Sequence of chain 1.B:
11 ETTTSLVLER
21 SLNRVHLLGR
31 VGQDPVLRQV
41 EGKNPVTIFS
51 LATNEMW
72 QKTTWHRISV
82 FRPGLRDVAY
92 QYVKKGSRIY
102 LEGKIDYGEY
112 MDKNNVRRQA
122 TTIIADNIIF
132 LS

A protein and the small-molecule ligand that binds it are described below.
Small molecule (SMILES): N[C@@H](CO)C(=O)N[C@@H](CO)C(=O)N[C@@H](CO)C(=O)N[C@H](C=O)CO

Binding-site contacts:
Ligand atom OG contacts residue VAL70 of chain 1.A at 4.4 Å.
Ligand atom O contacts residue SER71 of chain 1.A at 3.1 Å.
Ligand atom O contacts residue GLN72 of chain 1.A at 2.8 Å (h-bond).
Ligand atom OG contacts residue SER71 of chain 1.A at 4.0 Å.
Ligand atom N contacts residue SER71 of chain 1.A at 4.4 Å.
Ligand atom OG contacts residue ASP69 of chain 1.A at 4.4 Å.
Ligand atom CB contacts residue GLU11 of chain 1.B at 4.3 Å.
Ligand atom CB contacts residue SER71 of chain 1.A at 3.4 Å.
Ligand atom N contacts residue VAL70 of chain 1.A at 2.9 Å (h-bond).
Ligand atom N contacts residue ASP69 of chain 1.A at 3.0 Å (salt-bridge).
Ligand atom N contacts residue GLN72 of chain 1.A at 3.0 Å (h-bond).
Ligand atom OG contacts residue GLU11 of chain 1.B at 4.5 Å.
Ligand atom O contacts residue ASP69 of chain 1.A at 4.2 Å.
Ligand atom C contacts residue GLN72 of chain 1.A at 3.6 Å.
Ligand atom CA contacts residue VAL70 of chain 1.A at 3.5 Å (hydrophobic).
Ligand atom CA contacts residue ASP69 of chain 1.A at 4.2 Å.
Ligand atom OG contacts residue GLN72 of chain 1.A at 4.3 Å.
Ligand atom OG contacts residue THR13 of chain 1.B at 4.3 Å.
Ligand atom CB contacts residue GLN72 of chain 1.A at 4.1 Å.
Ligand atom CA contacts residue GLN72 of chain 1.A at 3.3 Å.
Ligand atom C contacts residue SER71 of chain 1.A at 4.0 Å.
Ligand atom N contacts residue GLY68 of chain 1.A at 4.4 Å.
Ligand atom CA contacts residue SER71 of chain 1.A at 4.4 Å.
Ligand atom C contacts residue ASP69 of chain 1.A at 4.3 Å.
Ligand atom CB contacts residue LYS73 of chain 1.A at 4.3 Å.
Ligand atom O contacts residue VAL70 of chain 1.A at 3.6 Å (h-bond).
Ligand atom CB contacts residue VAL70 of chain 1.A at 3.9 Å (hydrophobic).
Ligand atom C contacts residue VAL70 of chain 1.A at 3.5 Å (hydrophobic).

Sequence of chain 1.A:
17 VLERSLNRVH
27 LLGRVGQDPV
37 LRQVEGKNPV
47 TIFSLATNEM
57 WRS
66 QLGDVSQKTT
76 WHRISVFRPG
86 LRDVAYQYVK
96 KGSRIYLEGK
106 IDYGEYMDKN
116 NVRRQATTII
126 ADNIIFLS